The protein below binds the small molecule below.
Small molecule (SMILES): OC[C@H]1O[C@@H](O)[C@H](O)[C@@H](O)[C@H]1O

Sequence of chain 1.A:
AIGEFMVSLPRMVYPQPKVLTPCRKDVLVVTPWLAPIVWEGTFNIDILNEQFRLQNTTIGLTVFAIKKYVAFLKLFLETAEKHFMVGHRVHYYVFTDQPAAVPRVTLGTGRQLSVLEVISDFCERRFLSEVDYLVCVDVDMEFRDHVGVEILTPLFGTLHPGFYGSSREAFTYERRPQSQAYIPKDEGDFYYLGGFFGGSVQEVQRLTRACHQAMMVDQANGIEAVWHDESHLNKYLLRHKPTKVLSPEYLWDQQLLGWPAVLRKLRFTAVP

Binding-site contacts:
Ligand atom C3 contacts residue TRP243 of chain 1.A at 3.6 Å (hydrophobic).
Ligand atom O6 contacts residue THR188 of chain 1.A at 2.7 Å (h-bond).
Ligand atom C4 contacts residue GLU246 of chain 1.A at 3.4 Å.
Ligand atom O1 contacts residue HIS176 of chain 1.A at 3.9 Å.
Ligand atom C6 contacts residue TRP243 of chain 1.A at 3.5 Å (hydrophobic).
Ligand atom C2 contacts residue HIS176 of chain 1.A at 4.0 Å.
Ligand atom C6 contacts residue TYR207 of chain 1.A at 3.7 Å (hydrophobic).
Ligand atom C5 contacts residue HIS176 of chain 1.A at 3.9 Å.
Ligand atom O5 contacts residue HIS176 of chain 1.A at 3.1 Å (h-bond).
Ligand atom O4 contacts residue HIS176 of chain 1.A at 3.1 Å (h-bond).
Ligand atom C6 contacts residue THR188 of chain 1.A at 3.4 Å.
Ligand atom C5 contacts residue TRP243 of chain 1.A at 3.5 Å (hydrophobic).
Ligand atom C6 contacts residue HIS176 of chain 1.A at 4.0 Å.
Ligand atom C5 contacts residue GLU246 of chain 1.A at 4.0 Å.
Ligand atom O6 contacts residue PHE179 of chain 1.A at 3.4 Å.
Ligand atom O4 contacts residue GLU246 of chain 1.A at 2.7 Å (salt-bridge).
Ligand atom O6 contacts residue TYR207 of chain 1.A at 4.3 Å.
Ligand atom O3 contacts residue TRP243 of chain 1.A at 4.2 Å.
Ligand atom C6 contacts residue GLU246 of chain 1.A at 3.4 Å.
Ligand atom C4 contacts residue HIS176 of chain 1.A at 4.1 Å.
Ligand atom C6 contacts residue PHE179 of chain 1.A at 4.2 Å (hydrophobic).
Ligand atom C4 contacts residue TRP243 of chain 1.A at 3.6 Å (hydrophobic).
Ligand atom O6 contacts residue TRP243 of chain 1.A at 3.5 Å (h-bond).
Ligand atom C1 contacts residue HIS176 of chain 1.A at 3.9 Å.
Ligand atom O5 contacts residue PHE179 of chain 1.A at 4.3 Å.